Sequence of chain 1.B:
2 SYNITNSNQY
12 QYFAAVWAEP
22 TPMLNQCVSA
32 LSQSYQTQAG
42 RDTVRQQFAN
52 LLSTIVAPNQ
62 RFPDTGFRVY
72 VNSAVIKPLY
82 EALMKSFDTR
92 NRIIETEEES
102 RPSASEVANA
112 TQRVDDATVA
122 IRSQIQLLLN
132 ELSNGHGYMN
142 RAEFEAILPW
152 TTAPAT

A protein and the small-molecule ligand that binds it are described below.
Small molecule (SMILES): Nc1nc(=O)c2ncn([C@@H]3O[C@H](COP(=O)=O)[C@@H](O[P](=O)(O)OC[C@H]4O[C@@H](n5cnc6c(N)ncnc65)[C@H](O)[C@@H]4O[P](=O)(O)OC[C@H]4O[C@@H](n5cnc6c(N)ncnc65)[C@H](O)[C@@H]4O)[C@H]3O)c2[nH]1

Binding-site contacts:
Ligand atom OP1 contacts residue ASP117 of chain 1.B at 2.9 Å (salt-bridge).
Ligand atom C1' contacts residue ARG123 of chain 1.B at 3.0 Å.
Ligand atom O4' contacts residue ASP117 of chain 1.B at 2.7 Å (salt-bridge).
Ligand atom O6 contacts residue ASP116 of chain 1.B at 3.8 Å.
Ligand atom C4 contacts residue SER124 of chain 1.B at 3.4 Å.
Ligand atom C1' contacts residue VAL120 of chain 1.B at 3.5 Å (hydrophobic).
Ligand atom O2' contacts residue VAL120 of chain 1.B at 3.1 Å.
Ligand atom C6 contacts residue SER124 of chain 1.B at 3.0 Å.
Ligand atom N7 contacts residue ARG114 of chain 1.B at 3.7 Å.
Ligand atom C2 contacts residue ASP116 of chain 1.B at 3.2 Å.
Ligand atom C3' contacts residue VAL120 of chain 1.B at 3.4 Å (hydrophobic).
Ligand atom C5 contacts residue SER124 of chain 1.B at 3.1 Å.
Ligand atom C4' contacts residue VAL120 of chain 1.B at 3.3 Å (hydrophobic).
Ligand atom N2 contacts residue ASP116 of chain 1.B at 3.0 Å (salt-bridge).
Ligand atom O2' contacts residue ASP117 of chain 1.B at 3.3 Å (salt-bridge).
Ligand atom N3 contacts residue SER124 of chain 1.B at 3.6 Å.
Ligand atom N6 contacts residue LEU128 of chain 1.B at 3.5 Å.
Ligand atom N9 contacts residue ARG123 of chain 1.B at 2.8 Å (salt-bridge).
Ligand atom C2 contacts residue SER124 of chain 1.B at 3.4 Å.
Ligand atom C2' contacts residue VAL120 of chain 1.B at 3.1 Å (hydrophobic).
Ligand atom C4 contacts residue ARG123 of chain 1.B at 3.6 Å.
Ligand atom C4' contacts residue ASP117 of chain 1.B at 3.5 Å.
Ligand atom OP1 contacts residue VAL120 of chain 1.B at 3.0 Å.
Ligand atom C6 contacts residue ASP116 of chain 1.B at 3.6 Å.
Ligand atom C8 contacts residue ARG123 of chain 1.B at 2.9 Å.
Ligand atom C1' contacts residue ASP117 of chain 1.B at 3.3 Å.
Ligand atom OP2 contacts residue ASP117 of chain 1.B at 2.6 Å (salt-bridge).
Ligand atom N9 contacts residue ASP117 of chain 1.B at 3.6 Å.
Ligand atom C8 contacts residue ARG114 of chain 1.B at 3.8 Å.
Ligand atom N7 contacts residue SER124 of chain 1.B at 3.7 Å.
Ligand atom O2' contacts residue VAL120 of chain 1.B at 3.5 Å.
Ligand atom P contacts residue ASP117 of chain 1.B at 3.2 Å.
Ligand atom N7 contacts residue ARG123 of chain 1.B at 3.5 Å (salt-bridge).
Ligand atom O4' contacts residue VAL120 of chain 1.B at 3.0 Å.
Ligand atom N6 contacts residue SER124 of chain 1.B at 3.5 Å.
Ligand atom N1 contacts residue SER124 of chain 1.B at 3.2 Å.
Ligand atom C2 contacts residue GLN125 of chain 1.B at 3.7 Å.
Ligand atom O4' contacts residue ARG123 of chain 1.B at 2.9 Å (salt-bridge).
Ligand atom N1 contacts residue ASP116 of chain 1.B at 2.9 Å (salt-bridge).
Ligand atom N1 contacts residue LEU128 of chain 1.B at 3.5 Å.